Binding-site contacts:
Ligand atom C36 contacts residue GLY49 of chain 1.A at 3.6 Å.
Ligand atom C7 contacts residue GLY48 of chain 1.A at 3.4 Å.
Ligand atom C28 contacts residue ALA28 of chain 1.B at 3.6 Å (hydrophobic).
Ligand atom C13 contacts residue GLY27 of chain 1.B at 3.5 Å.
Ligand atom C16 contacts residue LEU23 of chain 1.A at 3.7 Å (hydrophobic).
Ligand atom C17 contacts residue ARG8 of chain 1.A at 3.7 Å.
Ligand atom C24 contacts residue GLY48 of chain 1.B at 3.5 Å.
Ligand atom C3 contacts residue GLY48 of chain 1.A at 3.8 Å.
Ligand atom C29 contacts residue ALA28 of chain 1.B at 3.5 Å (hydrophobic).
Ligand atom C27 contacts residue ASP30 of chain 1.B at 3.4 Å.
Ligand atom C32 contacts residue PRO81 of chain 1.B at 3.6 Å (hydrophobic).
Ligand atom C16 contacts residue GLY27 of chain 1.B at 3.5 Å.
Ligand atom C20 contacts residue GLY49 of chain 1.B at 3.7 Å.
Ligand atom C11 contacts residue ASP25 of chain 1.A at 3.4 Å.
Ligand atom O2 contacts residue GLY27 of chain 1.B at 3.6 Å.
Ligand atom C35 contacts residue GLY48 of chain 1.A at 3.6 Å.
Ligand atom O4 contacts residue ALA28 of chain 1.B at 3.7 Å.
Ligand atom C36 contacts residue GLY48 of chain 1.A at 3.3 Å.
Ligand atom C8 contacts residue ASP25 of chain 1.B at 3.5 Å.
Ligand atom N4 contacts residue GLY27 of chain 1.B at 3.1 Å (h-bond).
Ligand atom C26 contacts residue ASP30 of chain 1.B at 3.6 Å.
Ligand atom C14 contacts residue ILE50 of chain 1.B at 3.7 Å (hydrophobic).
Ligand atom O4 contacts residue GLY27 of chain 1.B at 3.3 Å (h-bond).
Ligand atom O1 contacts residue GLY49 of chain 1.A at 3.5 Å.
Ligand atom O4 contacts residue ASP29 of chain 1.B at 3.0 Å (salt-bridge).
Ligand atom C11 contacts residue ASP25 of chain 1.B at 3.2 Å.
Ligand atom C6 contacts residue ILE84 of chain 1.A at 3.7 Å (hydrophobic).
Ligand atom O3 contacts residue GLY49 of chain 1.B at 3.3 Å.
Ligand atom C36 contacts residue PRO81 of chain 1.B at 3.5 Å (hydrophobic).
Ligand atom C12 contacts residue ASP25 of chain 1.A at 3.2 Å.
Ligand atom O2 contacts residue ASP25 of chain 1.B at 2.8 Å (salt-bridge).
Ligand atom C18 contacts residue ARG8 of chain 1.A at 3.7 Å.
Ligand atom C10 contacts residue ASP25 of chain 1.B at 3.5 Å.
Ligand atom C10 contacts residue GLY27 of chain 1.A at 3.6 Å.
Ligand atom O2 contacts residue ASP25 of chain 1.A at 2.7 Å (salt-bridge).
Ligand atom C13 contacts residue ASP25 of chain 1.A at 3.7 Å.
Ligand atom C22 contacts residue GLY48 of chain 1.B at 3.4 Å.
Ligand atom C9 contacts residue ILE84 of chain 1.B at 3.8 Å (hydrophobic).
Ligand atom C1 contacts residue GLY48 of chain 1.A at 3.4 Å.
Ligand atom C23 contacts residue GLY48 of chain 1.B at 3.3 Å.

A protein and the small-molecule ligand that binds it are described below.
Small molecule (SMILES): CC(C)(C)NC(=O)[C@@H]1CN(Cc2cccnc2)CCN1C[C@@H](O)C[C@@H](Cc1ccccc1)C(=O)N[C@H]1c2ccccc2C[C@H]1O

Sequence of chain 1.B:
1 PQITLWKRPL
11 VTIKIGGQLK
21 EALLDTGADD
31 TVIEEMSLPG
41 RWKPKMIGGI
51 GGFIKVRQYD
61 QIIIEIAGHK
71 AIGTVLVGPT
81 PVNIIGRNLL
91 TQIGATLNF

Sequence of chain 1.A:
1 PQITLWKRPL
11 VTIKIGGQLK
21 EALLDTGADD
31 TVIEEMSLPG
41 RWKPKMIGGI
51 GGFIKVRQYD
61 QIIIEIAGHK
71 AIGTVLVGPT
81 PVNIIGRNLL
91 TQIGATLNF